Sequence of chain 1.A:
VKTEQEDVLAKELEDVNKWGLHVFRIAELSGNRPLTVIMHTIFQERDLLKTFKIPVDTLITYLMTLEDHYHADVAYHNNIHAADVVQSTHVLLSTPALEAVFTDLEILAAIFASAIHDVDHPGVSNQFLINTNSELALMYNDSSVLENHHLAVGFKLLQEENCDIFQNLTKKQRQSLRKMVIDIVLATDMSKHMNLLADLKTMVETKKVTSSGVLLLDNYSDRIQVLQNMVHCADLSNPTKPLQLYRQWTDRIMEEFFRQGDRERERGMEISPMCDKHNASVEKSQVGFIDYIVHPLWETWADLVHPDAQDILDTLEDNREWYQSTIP

The protein below binds the small molecule below.
Small molecule (SMILES): COc1ccc(/C=N/OC[C@H](O)CN2C[C@@H](C)O[C@@H](C)C2)cc1OC1CCCC1

Binding-site contacts:
Ligand atom O02 contacts residue ILE260 of chain 1.A at 3.9 Å.
Ligand atom O03 contacts residue PHE296 of chain 1.A at 3.6 Å.
Ligand atom C07 contacts residue ILE260 of chain 1.A at 4.0 Å (hydrophobic).
Ligand atom C12 contacts residue GLN293 of chain 1.A at 3.8 Å.
Ligand atom C01 contacts residue CYS282 of chain 1.A at 3.2 Å (hydrophobic).
Ligand atom C02 contacts residue PHE264 of chain 1.A at 3.8 Å (hydrophobic).
Ligand atom C08 contacts residue PHE296 of chain 1.A at 3.9 Å (hydrophobic).
Ligand atom C12 contacts residue MET281 of chain 1.A at 3.6 Å (hydrophobic).
Ligand atom O03 contacts residue GLN293 of chain 1.A at 3.2 Å (h-bond).
Ligand atom O01 contacts residue HIS84 of chain 1.A at 4.0 Å.
Ligand atom C17 contacts residue ASN245 of chain 1.A at 3.5 Å.
Ligand atom C01 contacts residue PRO280 of chain 1.A at 3.8 Å (hydrophobic).
Ligand atom C11 contacts residue PHE296 of chain 1.A at 3.6 Å (hydrophobic).
Ligand atom C12 contacts residue PHE296 of chain 1.A at 3.9 Å (hydrophobic).
Ligand atom O02 contacts residue PHE296 of chain 1.A at 3.7 Å.
Ligand atom C15 contacts residue ILE260 of chain 1.A at 3.7 Å (hydrophobic).
Ligand atom O02 contacts residue GLN293 of chain 1.A at 3.4 Å (h-bond).
Ligand atom C16 contacts residue GLN293 of chain 1.A at 3.6 Å.
Ligand atom C18 contacts residue TYR83 of chain 1.A at 3.4 Å (hydrophobic).
Ligand atom C16 contacts residue THR257 of chain 1.A at 3.5 Å.
Ligand atom C03 contacts residue PHE264 of chain 1.A at 3.7 Å (hydrophobic).
Ligand atom C09 contacts residue ILE260 of chain 1.A at 3.9 Å (hydrophobic).
Ligand atom C11 contacts residue MET281 of chain 1.A at 3.8 Å (hydrophobic).
Ligand atom C13 contacts residue MET261 of chain 1.A at 4.0 Å (hydrophobic).
Ligand atom C03 contacts residue SER132 of chain 1.A at 3.9 Å.
Ligand atom C08 contacts residue ILE260 of chain 1.A at 3.7 Å (hydrophobic).
Ligand atom C09 contacts residue PHE296 of chain 1.A at 3.5 Å (hydrophobic).
Ligand atom C01 contacts residue PHE264 of chain 1.A at 3.9 Å (hydrophobic).
Ligand atom C16 contacts residue TYR253 of chain 1.A at 3.9 Å (hydrophobic).
Ligand atom C17 contacts residue PHE296 of chain 1.A at 3.9 Å (hydrophobic).
Ligand atom C17 contacts residue TYR83 of chain 1.A at 3.8 Å (hydrophobic).
Ligand atom C16 contacts residue ILE260 of chain 1.A at 3.9 Å (hydrophobic).
Ligand atom C15 contacts residue PHE296 of chain 1.A at 3.4 Å (hydrophobic).
Ligand atom C13 contacts residue MET281 of chain 1.A at 3.7 Å (hydrophobic).
Ligand atom C13 contacts residue GLN293 of chain 1.A at 3.8 Å.
Ligand atom O03 contacts residue ILE260 of chain 1.A at 3.7 Å.
Ligand atom C12 contacts residue SER292 of chain 1.A at 3.8 Å.
Ligand atom C14 contacts residue PHE264 of chain 1.A at 3.1 Å (hydrophobic).
Ligand atom O04 contacts residue HIS84 of chain 1.A at 3.5 Å.
Ligand atom C22 contacts residue SER132 of chain 1.A at 3.8 Å.